This protein binds this small molecule.
Small molecule (SMILES): Cc1cc(C)c(N2CC[N+](c3c(C)cc(CNC(=O)CCCC[C@@H]4SC[C@@H]5NC(=O)N[C@@H]54)cc3C)=C2[Ru](Cl)Cl)c(C)c1

Binding-site contacts:
Ligand atom C7 contacts residue TRP79 of chain 2.A at 3.7 Å (hydrophobic).
Ligand atom C10 contacts residue ASN49 of chain 2.A at 3.7 Å.
Ligand atom C14 contacts residue SER112 of chain 2.A at 3.7 Å.
Ligand atom C2 contacts residue TRP108 of chain 2.A at 3.7 Å (hydrophobic).
Ligand atom O2 contacts residue GLY48 of chain 2.A at 3.5 Å.
Ligand atom C4 contacts residue TRP120 of chain 4.A at 3.7 Å (hydrophobic).
Ligand atom C6 contacts residue SER45 of chain 2.A at 3.4 Å.
Ligand atom C18 contacts residue ALA86 of chain 2.A at 3.6 Å (hydrophobic).
Ligand atom C9 contacts residue TRP79 of chain 2.A at 3.5 Å (hydrophobic).
Ligand atom C17 contacts residue ALA86 of chain 2.A at 3.5 Å (hydrophobic).
Ligand atom C11 contacts residue SER88 of chain 2.A at 3.7 Å.
Ligand atom C4 contacts residue VAL47 of chain 2.A at 3.7 Å (hydrophobic).
Ligand atom N1 contacts residue SER45 of chain 2.A at 3.0 Å (h-bond).
Ligand atom O1 contacts residue ASN23 of chain 2.A at 3.0 Å (h-bond).
Ligand atom C1 contacts residue TYR43 of chain 2.A at 3.5 Å (hydrophobic).
Ligand atom O1 contacts residue ASP128 of chain 2.A at 3.8 Å.
Ligand atom O1 contacts residue SER27 of chain 2.A at 2.7 Å (h-bond).
Ligand atom N2 contacts residue ASP128 of chain 2.A at 2.8 Å (salt-bridge).
Ligand atom C7 contacts residue LEU110 of chain 2.A at 3.5 Å (hydrophobic).
Ligand atom O2 contacts residue ASN49 of chain 2.A at 2.9 Å (h-bond).
Ligand atom C3 contacts residue TRP108 of chain 2.A at 3.3 Å (hydrophobic).
Ligand atom C13 contacts residue SER112 of chain 2.A at 3.2 Å.
Ligand atom S1 contacts residue THR90 of chain 2.A at 3.4 Å (h-bond).
Ligand atom S1 contacts residue TRP92 of chain 2.A at 3.8 Å.
Ligand atom C5 contacts residue TRP120 of chain 4.A at 3.6 Å (hydrophobic).
Ligand atom O1 contacts residue TYR43 of chain 2.A at 2.7 Å (h-bond).
Ligand atom CL1 contacts residue LYS121 of chain 4.A at 3.7 Å.
Ligand atom N2 contacts residue LEU25 of chain 2.A at 3.7 Å.
Ligand atom N3 contacts residue SER88 of chain 2.A at 3.0 Å (h-bond).
Ligand atom C18 contacts residue ASN49 of chain 2.A at 2.9 Å.
Ligand atom C1 contacts residue ASP128 of chain 2.A at 3.7 Å.
Ligand atom C1 contacts residue LEU25 of chain 2.A at 3.7 Å (hydrophobic).
Ligand atom C15 contacts residue SER112 of chain 2.A at 3.8 Å.
Ligand atom S1 contacts residue TRP79 of chain 2.A at 3.6 Å.
Ligand atom C1 contacts residue SER27 of chain 2.A at 3.6 Å.
Ligand atom C19 contacts residue ALA86 of chain 2.A at 3.4 Å (hydrophobic).
Ligand atom N1 contacts residue VAL47 of chain 2.A at 3.6 Å.
Ligand atom C9 contacts residue ASN49 of chain 2.A at 3.6 Å.
Ligand atom C6 contacts residue VAL47 of chain 2.A at 3.7 Å (hydrophobic).
Ligand atom C8 contacts residue TRP79 of chain 2.A at 3.7 Å (hydrophobic).

Sequence of chain 4.A:
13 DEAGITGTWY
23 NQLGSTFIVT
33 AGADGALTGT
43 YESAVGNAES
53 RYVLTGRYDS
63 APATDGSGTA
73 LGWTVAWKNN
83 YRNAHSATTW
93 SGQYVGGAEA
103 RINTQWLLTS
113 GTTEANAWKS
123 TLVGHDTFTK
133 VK

Sequence of chain 2.A:
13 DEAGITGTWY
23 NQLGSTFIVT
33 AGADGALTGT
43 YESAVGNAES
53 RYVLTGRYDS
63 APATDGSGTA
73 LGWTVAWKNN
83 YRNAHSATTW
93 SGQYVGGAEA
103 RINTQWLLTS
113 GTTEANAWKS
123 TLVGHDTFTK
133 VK